Binding-site contacts:
Ligand atom C1K contacts residue THR58 of chain 1.B at 3.7 Å.
Ligand atom C1U contacts residue SER61 of chain 1.B at 3.5 Å.
Ligand atom C6 contacts residue PHE36 of chain 1.B at 3.4 Å (hydrophobic).
Ligand atom C1X contacts residue THR58 of chain 1.B at 3.8 Å.
Ligand atom C1P contacts residue ILE33 of chain 1.B at 3.6 Å (hydrophobic).
Ligand atom C6 contacts residue NDP1 of chain 1.G at 3.4 Å.
Ligand atom C5 contacts residue NDP1 of chain 1.G at 3.8 Å.
Ligand atom C1K contacts residue ILE112 of chain 1.B at 3.8 Å (hydrophobic).
Ligand atom O1T contacts residue PRO63 of chain 1.B at 3.9 Å.
Ligand atom N1G contacts residue PHE36 of chain 1.B at 3.5 Å.
Ligand atom N1Z contacts residue VAL10 of chain 1.B at 3.5 Å.
Ligand atom C1W contacts residue ILE62 of chain 1.B at 3.9 Å (hydrophobic).
Ligand atom C4 contacts residue GLU32 of chain 1.B at 3.5 Å.
Ligand atom C2 contacts residue ALA11 of chain 1.B at 3.8 Å (hydrophobic).
Ligand atom C1Y contacts residue GLU32 of chain 1.B at 3.6 Å.
Ligand atom N1G contacts residue ILE9 of chain 1.B at 3.1 Å (h-bond).
Ligand atom N1 contacts residue NDP1 of chain 1.G at 3.5 Å (h-bond).
Ligand atom N3 contacts residue PHE36 of chain 1.B at 3.7 Å.
Ligand atom N1G contacts residue NDP1 of chain 1.G at 3.5 Å.
Ligand atom C1X contacts residue MET25 of chain 1.B at 3.8 Å (hydrophobic).
Ligand atom C2 contacts residue PHE36 of chain 1.B at 3.7 Å (hydrophobic).
Ligand atom N1 contacts residue VAL10 of chain 1.B at 3.4 Å.
Ligand atom C5 contacts residue PHE36 of chain 1.B at 3.5 Å (hydrophobic).
Ligand atom C1X contacts residue NDP1 of chain 1.G at 3.8 Å.
Ligand atom C2 contacts residue GLU32 of chain 1.B at 3.5 Å.
Ligand atom N1G contacts residue TYR118 of chain 1.B at 3.3 Å (h-bond).
Ligand atom N3 contacts residue GLU32 of chain 1.B at 2.7 Å (salt-bridge).
Ligand atom C4 contacts residue PHE36 of chain 1.B at 3.7 Å (hydrophobic).
Ligand atom C1P contacts residue PHE36 of chain 1.B at 3.5 Å (hydrophobic).
Ligand atom N1 contacts residue PHE36 of chain 1.B at 3.5 Å.
Ligand atom N1Z contacts residue ALA11 of chain 1.B at 3.6 Å.
Ligand atom C6 contacts residue ILE9 of chain 1.B at 3.7 Å (hydrophobic).
Ligand atom N1G contacts residue ILE112 of chain 1.B at 3.1 Å (h-bond).
Ligand atom N1Z contacts residue ILE9 of chain 1.B at 3.8 Å.
Ligand atom N1Z contacts residue THR133 of chain 1.B at 3.7 Å.
Ligand atom C2 contacts residue VAL10 of chain 1.B at 3.9 Å (hydrophobic).
Ligand atom N1 contacts residue ILE9 of chain 1.B at 3.5 Å (h-bond).
Ligand atom N1 contacts residue ALA11 of chain 1.B at 3.9 Å.
Ligand atom N1Z contacts residue GLU32 of chain 1.B at 2.8 Å (salt-bridge).
Ligand atom C1S contacts residue ILE62 of chain 1.B at 3.9 Å (hydrophobic).

Sequence of chain 1.B:
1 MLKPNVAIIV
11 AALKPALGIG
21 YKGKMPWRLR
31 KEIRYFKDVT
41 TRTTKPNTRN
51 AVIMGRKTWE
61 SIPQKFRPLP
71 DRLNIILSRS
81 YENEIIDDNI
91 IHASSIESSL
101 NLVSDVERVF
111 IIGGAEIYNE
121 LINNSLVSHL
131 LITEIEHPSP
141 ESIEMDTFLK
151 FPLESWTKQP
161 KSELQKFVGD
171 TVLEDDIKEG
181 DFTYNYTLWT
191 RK

This protein binds this small molecule.
Small molecule (SMILES): COc1cc(C(C)(C)C#Cc2c(C)nc(N)nc2N)cc(OC)c1OC